Sequence of chain 2.A:
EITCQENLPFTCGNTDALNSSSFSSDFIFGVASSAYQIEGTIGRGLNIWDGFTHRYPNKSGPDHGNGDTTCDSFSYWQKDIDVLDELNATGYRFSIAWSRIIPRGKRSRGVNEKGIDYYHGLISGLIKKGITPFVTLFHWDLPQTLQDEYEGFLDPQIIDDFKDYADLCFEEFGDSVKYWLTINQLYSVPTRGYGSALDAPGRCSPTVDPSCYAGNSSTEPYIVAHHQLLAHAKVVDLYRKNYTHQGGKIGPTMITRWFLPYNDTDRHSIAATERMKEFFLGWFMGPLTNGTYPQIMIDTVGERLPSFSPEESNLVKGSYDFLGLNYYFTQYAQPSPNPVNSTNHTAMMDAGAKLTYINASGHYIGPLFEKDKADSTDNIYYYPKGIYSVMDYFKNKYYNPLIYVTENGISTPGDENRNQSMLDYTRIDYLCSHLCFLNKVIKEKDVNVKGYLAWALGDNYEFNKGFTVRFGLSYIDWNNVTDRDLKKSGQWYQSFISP

The protein below binds the small molecule below.
Small molecule (SMILES): CC(=O)N[C@H]1[C@H](O[C@H]2[C@H](O[C@@H]3O[C@@H](C)[C@@H](O)[C@@H](O)[C@@H]3O)[C@@H](NC(C)=O)CO[C@@H]2CO)O[C@H](CO)[C@@H](O[C@@H]2O[C@H](CO)[C@@H](O)[C@H](O[C@H]3O[C@H](CO)[C@@H](O)[C@H](O)[C@@H]3O)[C@@H]2O[C@@H]2OC[C@@H](O)[C@H](O)[C@H]2O)[C@@H]1O

Binding-site contacts:
Ligand atom C1 contacts residue THR294 of chain 2.A at 3.6 Å.
Ligand atom O7 contacts residue ASN292 of chain 2.A at 3.8 Å.
Ligand atom C1 contacts residue ASN292 of chain 2.A at 1.8 Å.
Ligand atom O7 contacts residue TYR295 of chain 2.A at 4.4 Å.
Ligand atom C6 contacts residue THR294 of chain 2.A at 4.0 Å.
Ligand atom C7 contacts residue THR294 of chain 2.A at 4.3 Å.
Ligand atom C5 contacts residue ASN292 of chain 2.A at 3.8 Å.
Ligand atom O2 contacts residue GLN297 of chain 2.A at 3.7 Å.
Ligand atom C3 contacts residue ASN292 of chain 2.A at 4.0 Å.
Ligand atom O3 contacts residue GLN297 of chain 2.A at 3.1 Å (h-bond).
Ligand atom O5 contacts residue THR294 of chain 2.A at 3.5 Å.
Ligand atom O5 contacts residue ASN292 of chain 2.A at 2.4 Å (h-bond).
Ligand atom C3 contacts residue GLN297 of chain 2.A at 3.5 Å.
Ligand atom C7 contacts residue ASN292 of chain 2.A at 3.5 Å.
Ligand atom C2 contacts residue THR294 of chain 2.A at 3.8 Å.
Ligand atom C5 contacts residue THR294 of chain 2.A at 4.4 Å.
Ligand atom O6 contacts residue GLN297 of chain 2.A at 2.6 Å (h-bond).
Ligand atom O6 contacts residue GLN297 of chain 2.A at 3.0 Å (h-bond).
Ligand atom N2 contacts residue THR294 of chain 2.A at 4.5 Å.
Ligand atom C2 contacts residue GLN297 of chain 2.A at 4.2 Å.
Ligand atom C6 contacts residue GLN297 of chain 2.A at 3.7 Å.
Ligand atom C6 contacts residue ILE300 of chain 2.A at 3.5 Å (hydrophobic).
Ligand atom O6 contacts residue ILE300 of chain 2.A at 3.9 Å.
Ligand atom N2 contacts residue ASN292 of chain 2.A at 3.1 Å (h-bond).
Ligand atom O7 contacts residue THR294 of chain 2.A at 3.7 Å.
Ligand atom O6 contacts residue ILE300 of chain 2.A at 4.1 Å.
Ligand atom O4 contacts residue ILE300 of chain 2.A at 4.4 Å.
Ligand atom C4 contacts residue ASN292 of chain 2.A at 4.3 Å.
Ligand atom C6 contacts residue GLN297 of chain 2.A at 3.5 Å.
Ligand atom C2 contacts residue ASN292 of chain 2.A at 2.8 Å.